This small molecule binds to this protein.
Small molecule (SMILES): CC(=O)N[C@@H]1[C@@H](O)[C@H](O)[C@@H](CO)O[C@H]1O

Binding-site contacts:
Ligand atom C4 contacts residue ASN88 of chain 1.D at 4.2 Å.
Ligand atom C3 contacts residue ASN88 of chain 1.D at 3.7 Å.
Ligand atom O7 contacts residue SER40 of chain 1.D at 3.9 Å.
Ligand atom O7 contacts residue ASN88 of chain 1.D at 3.2 Å (h-bond).
Ligand atom C7 contacts residue LYS43 of chain 1.D at 4.0 Å.
Ligand atom C8 contacts residue ASN88 of chain 1.D at 3.4 Å.
Ligand atom O7 contacts residue LYS43 of chain 1.D at 3.9 Å.
Ligand atom N2 contacts residue ASN88 of chain 1.D at 2.9 Å (h-bond).
Ligand atom C2 contacts residue ASN88 of chain 1.D at 2.3 Å.
Ligand atom O7 contacts residue GLY42 of chain 1.D at 4.5 Å.
Ligand atom O3 contacts residue LYS43 of chain 1.D at 3.4 Å.
Ligand atom N2 contacts residue LYS43 of chain 1.D at 4.4 Å.
Ligand atom C8 contacts residue GLY42 of chain 1.D at 3.8 Å.
Ligand atom O7 contacts residue ARG38 of chain 1.D at 3.7 Å.
Ligand atom C1 contacts residue ASN88 of chain 1.D at 1.4 Å.
Ligand atom C3 contacts residue LYS43 of chain 1.D at 4.5 Å.
Ligand atom O5 contacts residue ASN88 of chain 1.D at 2.4 Å (h-bond).
Ligand atom C7 contacts residue ASN88 of chain 1.D at 3.2 Å.
Ligand atom C5 contacts residue ASN88 of chain 1.D at 3.7 Å.
Ligand atom C8 contacts residue LYS43 of chain 1.D at 4.0 Å.

Sequence of chain 1.D:
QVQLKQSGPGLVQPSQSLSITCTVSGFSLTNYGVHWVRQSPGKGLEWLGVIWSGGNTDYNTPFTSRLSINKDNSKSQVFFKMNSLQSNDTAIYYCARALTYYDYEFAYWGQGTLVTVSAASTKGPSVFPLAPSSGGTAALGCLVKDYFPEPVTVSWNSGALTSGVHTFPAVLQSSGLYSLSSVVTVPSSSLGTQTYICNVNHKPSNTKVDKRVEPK